Sequence of chain 1.A:
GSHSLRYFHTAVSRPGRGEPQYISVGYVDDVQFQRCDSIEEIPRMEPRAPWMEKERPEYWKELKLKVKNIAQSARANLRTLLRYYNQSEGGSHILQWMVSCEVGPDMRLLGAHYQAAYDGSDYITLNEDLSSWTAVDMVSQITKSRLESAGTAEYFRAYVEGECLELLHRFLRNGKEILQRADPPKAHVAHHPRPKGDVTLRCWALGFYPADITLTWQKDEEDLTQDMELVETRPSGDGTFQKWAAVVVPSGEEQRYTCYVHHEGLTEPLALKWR

A protein and the small-molecule ligand that binds it are described below.
Small molecule (SMILES): CC(=O)N[C@@H]1[C@@H](O)[C@H](O)[C@@H](CO)O[C@H]1O

Binding-site contacts:
Ligand atom O5 contacts residue ASN86 of chain 1.A at 2.5 Å (h-bond).
Ligand atom C1 contacts residue TYR84 of chain 1.A at 4.2 Å (hydrophobic).
Ligand atom C8 contacts residue TYR85 of chain 1.A at 4.2 Å (hydrophobic).
Ligand atom C5 contacts residue ASN86 of chain 1.A at 3.7 Å.
Ligand atom C3 contacts residue ASN86 of chain 1.A at 3.8 Å.
Ligand atom C4 contacts residue ASN86 of chain 1.A at 4.3 Å.
Ligand atom C8 contacts residue ASN86 of chain 1.A at 4.5 Å.
Ligand atom C1 contacts residue ASN86 of chain 1.A at 1.5 Å.
Ligand atom N2 contacts residue TYR84 of chain 1.A at 4.0 Å.
Ligand atom C7 contacts residue ASN86 of chain 1.A at 3.4 Å.
Ligand atom C2 contacts residue ASN86 of chain 1.A at 2.5 Å.
Ligand atom O7 contacts residue ASN86 of chain 1.A at 3.6 Å (h-bond).
Ligand atom N2 contacts residue ASN86 of chain 1.A at 2.9 Å (h-bond).